Sequence of chain 1.D:
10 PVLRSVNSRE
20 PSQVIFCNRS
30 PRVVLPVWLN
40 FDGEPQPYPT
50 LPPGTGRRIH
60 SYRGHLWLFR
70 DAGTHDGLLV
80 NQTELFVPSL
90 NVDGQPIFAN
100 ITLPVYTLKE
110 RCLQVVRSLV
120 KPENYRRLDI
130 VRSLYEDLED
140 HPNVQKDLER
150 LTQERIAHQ

A small-molecule ligand and the protein it binds are described below.
Small molecule (SMILES): Cc1cc([C@H](C(=O)N2C[C@H](O)C[C@H]2C(=O)N[C@@H](CC(=O)NCCOCCOCCOCCNC(=O)C[C@@H]2[NH2+2]=C(c3ccc(Cl)cc3)c3c(sc(C)c3C)-n3c(C)nnc32)c2ccc(Cl)cc2)C(C)C)on1

Sequence of chain 1.A:
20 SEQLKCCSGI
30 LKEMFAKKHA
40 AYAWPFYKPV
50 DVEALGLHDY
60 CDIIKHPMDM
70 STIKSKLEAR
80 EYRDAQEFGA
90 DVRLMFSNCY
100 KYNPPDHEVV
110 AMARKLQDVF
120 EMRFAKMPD

Binding-site contacts:
Ligand atom CL30 contacts residue ARG18 of chain 1.D at 3.6 Å.
Ligand atom C41 contacts residue ALA53 of chain 1.A at 3.0 Å (hydrophobic).
Ligand atom C40 contacts residue ILE58 of chain 1.D at 3.5 Å (hydrophobic).
Ligand atom C26 contacts residue VAL108 of chain 1.A at 3.5 Å (hydrophobic).
Ligand atom C52 contacts residue TRP37 of chain 1.D at 3.6 Å (hydrophobic).
Ligand atom O53 contacts residue TYR61 of chain 1.D at 3.6 Å.
Ligand atom C63 contacts residue TYR61 of chain 1.D at 3.6 Å (hydrophobic).
Ligand atom C64 contacts residue TYR61 of chain 1.D at 3.6 Å (hydrophobic).
Ligand atom C9 contacts residue ASN102 of chain 1.A at 3.5 Å.
Ligand atom C54 contacts residue TYR47 of chain 1.D at 3.4 Å (hydrophobic).
Ligand atom N13 contacts residue ASN102 of chain 1.A at 3.1 Å (h-bond).
Ligand atom O35 contacts residue HIS106 of chain 1.A at 3.1 Å (h-bond).
Ligand atom C16 contacts residue PRO44 of chain 1.A at 3.6 Å (hydrophobic).
Ligand atom O53 contacts residue SER60 of chain 1.D at 2.7 Å (h-bond).
Ligand atom N55 contacts residue TYR47 of chain 1.D at 3.4 Å (h-bond).
Ligand atom O66 contacts residue HIS64 of chain 1.D at 3.4 Å.
Ligand atom C62 contacts residue TYR61 of chain 1.D at 3.5 Å (hydrophobic).
Ligand atom N47 contacts residue HIS59 of chain 1.D at 3.3 Å (h-bond).
Ligand atom O66 contacts residue PHE40 of chain 1.D at 3.6 Å.
Ligand atom O49 contacts residue TYR47 of chain 1.D at 2.6 Å (h-bond).
Ligand atom C23 contacts residue HIS59 of chain 1.D at 3.6 Å.
Ligand atom O53 contacts residue HIS64 of chain 1.D at 2.8 Å (h-bond).
Ligand atom O71 contacts residue TYR61 of chain 1.D at 3.4 Å (h-bond).
Ligand atom C34 contacts residue HIS106 of chain 1.A at 3.6 Å.
Ligand atom O8 contacts residue LEU56 of chain 1.A at 3.5 Å.
Ligand atom C51 contacts residue TYR47 of chain 1.D at 3.5 Å (hydrophobic).
Ligand atom C41 contacts residue ILE58 of chain 1.D at 3.5 Å (hydrophobic).
Ligand atom C50 contacts residue TYR47 of chain 1.D at 3.6 Å (hydrophobic).
Ligand atom C54 contacts residue TRP37 of chain 1.D at 3.3 Å (hydrophobic).
Ligand atom CL30 contacts residue GLU107 of chain 1.A at 3.5 Å.
Ligand atom C48 contacts residue TYR47 of chain 1.D at 3.2 Å (hydrophobic).
Ligand atom C51 contacts residue TRP66 of chain 1.D at 3.6 Å (hydrophobic).
Ligand atom O71 contacts residue HIS59 of chain 1.D at 3.1 Å (h-bond).
Ligand atom C63 contacts residue ARG18 of chain 1.D at 3.5 Å.
Ligand atom O57 contacts residue TYR61 of chain 1.D at 3.4 Å.
Ligand atom S19 contacts residue PRO44 of chain 1.A at 3.2 Å (h-bond).
Ligand atom O3 contacts residue HIS106 of chain 1.A at 3.3 Å (h-bond).
Ligand atom C52 contacts residue HIS64 of chain 1.D at 3.6 Å.
Ligand atom C27 contacts residue VAL108 of chain 1.A at 3.4 Å (hydrophobic).
Ligand atom C40 contacts residue ALA53 of chain 1.A at 3.2 Å (hydrophobic).